The small molecule below binds the protein below.
Small molecule (SMILES): Nc1ncnc2c1ncn2[C@@H]1O[C@H](CO[P](=O)(O)O[P](=O)(O)NP(=O)(O)O)[C@@H](O)[C@H]1O

Sequence of chain 1.A:
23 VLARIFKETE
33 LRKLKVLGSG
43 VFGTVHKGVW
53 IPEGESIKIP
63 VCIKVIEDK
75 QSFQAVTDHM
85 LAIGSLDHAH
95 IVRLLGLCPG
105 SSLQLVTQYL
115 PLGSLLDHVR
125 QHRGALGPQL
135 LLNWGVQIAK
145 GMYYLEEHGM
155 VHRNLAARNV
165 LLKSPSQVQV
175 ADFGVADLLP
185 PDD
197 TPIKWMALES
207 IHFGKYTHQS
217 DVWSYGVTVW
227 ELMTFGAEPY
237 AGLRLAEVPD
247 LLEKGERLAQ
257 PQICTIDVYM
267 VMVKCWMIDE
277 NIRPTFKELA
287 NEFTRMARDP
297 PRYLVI

Binding-site contacts:
Ligand atom C5 contacts residue LEU165 of chain 1.A at 3.7 Å (hydrophobic).
Ligand atom O1A contacts residue SER41 of chain 1.A at 3.6 Å.
Ligand atom O4' contacts residue VAL47 of chain 1.A at 3.5 Å.
Ligand atom O2' contacts residue SER118 of chain 1.A at 2.8 Å (h-bond).
Ligand atom N3 contacts residue LEU39 of chain 1.A at 3.6 Å.
Ligand atom PA contacts residue GLY42 of chain 1.A at 3.6 Å.
Ligand atom O3A contacts residue GLY42 of chain 1.A at 3.1 Å (h-bond).
Ligand atom O2G contacts residue ARG162 of chain 1.A at 3.1 Å (salt-bridge).
Ligand atom O3G contacts residue VAL43 of chain 1.A at 2.9 Å (h-bond).
Ligand atom O2G contacts residue ASN158 of chain 1.A at 3.2 Å (h-bond).
Ligand atom N1 contacts residue LEU114 of chain 1.A at 3.0 Å (h-bond).
Ligand atom N1 contacts residue TYR113 of chain 1.A at 3.6 Å.
Ligand atom N3B contacts residue ARG162 of chain 1.A at 3.4 Å.
Ligand atom N6 contacts residue THR111 of chain 1.A at 3.5 Å (h-bond).
Ligand atom PA contacts residue MG1 of chain 1.C at 3.2 Å.
Ligand atom O2B contacts residue MG1 of chain 1.C at 1.9 Å.
Ligand atom O1G contacts residue ASN163 of chain 1.A at 2.7 Å (h-bond).
Ligand atom C6 contacts residue CYS64 of chain 1.A at 3.5 Å (hydrophobic).
Ligand atom PG contacts residue MG1 of chain 1.C at 3.3 Å.
Ligand atom O2B contacts residue ASN163 of chain 1.A at 3.5 Å (h-bond).
Ligand atom O2A contacts residue ASP176 of chain 1.A at 2.7 Å (salt-bridge).
Ligand atom O3A contacts residue MG1 of chain 1.C at 3.5 Å.
Ligand atom N3B contacts residue MG1 of chain 1.C at 3.6 Å.
Ligand atom O1G contacts residue MG1 of chain 1.C at 2.1 Å.
Ligand atom O3G contacts residue GLY42 of chain 1.A at 2.9 Å.
Ligand atom C2 contacts residue LEU114 of chain 1.A at 3.5 Å (hydrophobic).
Ligand atom N6 contacts residue CYS64 of chain 1.A at 3.7 Å.
Ligand atom C2 contacts residue TYR113 of chain 1.A at 3.5 Å (hydrophobic).
Ligand atom O1A contacts residue GLY42 of chain 1.A at 2.9 Å (h-bond).
Ligand atom O1A contacts residue GLY45 of chain 1.A at 3.6 Å (h-bond).
Ligand atom N6 contacts residue GLN112 of chain 1.A at 2.8 Å (h-bond).
Ligand atom C5 contacts residue CYS64 of chain 1.A at 3.5 Å (hydrophobic).
Ligand atom PB contacts residue MG1 of chain 1.C at 3.0 Å.
Ligand atom O1A contacts residue VAL47 of chain 1.A at 3.5 Å.
Ligand atom O2A contacts residue MG1 of chain 1.C at 2.0 Å.
Ligand atom O5' contacts residue VAL47 of chain 1.A at 3.1 Å.
Ligand atom O1A contacts residue LYS66 of chain 1.A at 3.5 Å.
Ligand atom O2G contacts residue VAL43 of chain 1.A at 3.2 Å.
Ligand atom O2A contacts residue LYS66 of chain 1.A at 2.9 Å (salt-bridge).
Ligand atom O1G contacts residue ASP176 of chain 1.A at 3.0 Å (salt-bridge).